Sequence of chain 1.A:
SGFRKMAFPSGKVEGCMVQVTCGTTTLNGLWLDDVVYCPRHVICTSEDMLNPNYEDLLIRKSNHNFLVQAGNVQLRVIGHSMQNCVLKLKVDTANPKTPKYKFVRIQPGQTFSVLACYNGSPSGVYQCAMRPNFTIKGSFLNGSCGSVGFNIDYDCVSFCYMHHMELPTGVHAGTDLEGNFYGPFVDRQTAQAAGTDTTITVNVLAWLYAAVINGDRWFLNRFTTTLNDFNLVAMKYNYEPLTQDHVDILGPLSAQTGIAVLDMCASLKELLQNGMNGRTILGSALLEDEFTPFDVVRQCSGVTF

Sequence of chain 1.B:
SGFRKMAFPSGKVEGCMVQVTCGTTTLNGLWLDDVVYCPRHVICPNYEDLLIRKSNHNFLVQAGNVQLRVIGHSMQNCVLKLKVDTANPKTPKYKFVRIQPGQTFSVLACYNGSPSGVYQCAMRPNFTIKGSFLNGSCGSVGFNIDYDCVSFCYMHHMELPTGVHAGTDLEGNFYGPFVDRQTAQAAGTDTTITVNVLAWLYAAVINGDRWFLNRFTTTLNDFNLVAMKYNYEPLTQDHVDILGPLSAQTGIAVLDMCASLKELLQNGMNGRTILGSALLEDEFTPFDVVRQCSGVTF

The protein below binds the small molecule below.
Small molecule (SMILES): CNC(=O)c1ccc2c(NC(=O)Cc3cccc(Cl)c3)cncc2c1

Binding-site contacts:
Ligand atom C17 contacts residue GLU166 of chain 1.B at 3.7 Å.
Ligand atom N2 contacts residue GLU166 of chain 1.B at 3.8 Å.
Ligand atom C13 contacts residue MET165 of chain 1.B at 3.7 Å (hydrophobic).
Ligand atom C16 contacts residue SER144 of chain 1.B at 4.0 Å.
Ligand atom C contacts residue SER301 of chain 1.A at 3.8 Å.
Ligand atom C16 contacts residue PHE140 of chain 1.B at 3.7 Å (hydrophobic).
Ligand atom C7 contacts residue HIS164 of chain 1.B at 4.0 Å.
Ligand atom C15 contacts residue HIS163 of chain 1.B at 2.9 Å.
Ligand atom C12 contacts residue ARG188 of chain 1.B at 3.5 Å.
Ligand atom C14 contacts residue HIS41 of chain 1.B at 3.9 Å.
Ligand atom C11 contacts residue ARG188 of chain 1.B at 3.8 Å.
Ligand atom C15 contacts residue CYS145 of chain 1.B at 4.0 Å (hydrophobic).
Ligand atom C18 contacts residue GLU166 of chain 1.B at 3.6 Å.
Ligand atom O1 contacts residue MET165 of chain 1.B at 3.3 Å.
Ligand atom N2 contacts residue PHE140 of chain 1.B at 3.9 Å.
Ligand atom N contacts residue ASN142 of chain 1.B at 3.5 Å (h-bond).
Ligand atom C15 contacts residue GLU166 of chain 1.B at 3.5 Å.
Ligand atom C7 contacts residue GLU166 of chain 1.B at 4.0 Å.
Ligand atom C11 contacts residue GLN189 of chain 1.B at 3.8 Å.
Ligand atom CL contacts residue MET165 of chain 1.B at 3.8 Å.
Ligand atom C14 contacts residue HIS164 of chain 1.B at 3.4 Å.
Ligand atom C contacts residue LEU141 of chain 1.B at 3.6 Å (hydrophobic).
Ligand atom O1 contacts residue GLU166 of chain 1.B at 3.0 Å (salt-bridge).
Ligand atom C7 contacts residue MET165 of chain 1.B at 3.8 Å (hydrophobic).
Ligand atom N1 contacts residue CYS145 of chain 1.B at 3.7 Å.
Ligand atom N contacts residue LEU141 of chain 1.B at 3.6 Å.
Ligand atom CL contacts residue HIS41 of chain 1.B at 3.5 Å.
Ligand atom C2 contacts residue ASN142 of chain 1.B at 3.8 Å.
Ligand atom C16 contacts residue GLU166 of chain 1.B at 3.6 Å.
Ligand atom C18 contacts residue LEU141 of chain 1.B at 3.8 Å (hydrophobic).
Ligand atom C14 contacts residue MET165 of chain 1.B at 3.5 Å (hydrophobic).
Ligand atom C5 contacts residue GLU166 of chain 1.B at 4.0 Å.
Ligand atom C15 contacts residue MET165 of chain 1.B at 3.7 Å (hydrophobic).
Ligand atom CL contacts residue ASP187 of chain 1.B at 3.4 Å.
Ligand atom C18 contacts residue ASN142 of chain 1.B at 3.8 Å.
Ligand atom N2 contacts residue HIS163 of chain 1.B at 2.5 Å (h-bond).
Ligand atom C16 contacts residue HIS163 of chain 1.B at 3.7 Å.
Ligand atom C6 contacts residue GLU166 of chain 1.B at 3.8 Å.
Ligand atom C18 contacts residue PHE140 of chain 1.B at 3.7 Å (hydrophobic).
Ligand atom N2 contacts residue SER144 of chain 1.B at 3.7 Å.